The protein below binds the small molecule below.
Small molecule (SMILES): C[C@@H](C=O)NC(=O)[C@H](CO)NC(=O)CNC(=O)CN.C[C@@H](O)[C@H](NC(=O)[C@@H](N)CO)C(=O)N[C@@H](CO)C(=O)N[C@@H](CO)C(=O)NCC=O

Sequence of chain 1.D:
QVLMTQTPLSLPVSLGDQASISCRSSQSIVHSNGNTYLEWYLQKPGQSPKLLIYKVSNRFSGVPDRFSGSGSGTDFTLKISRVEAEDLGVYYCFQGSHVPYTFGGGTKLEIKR

Sequence of chain 1.A:
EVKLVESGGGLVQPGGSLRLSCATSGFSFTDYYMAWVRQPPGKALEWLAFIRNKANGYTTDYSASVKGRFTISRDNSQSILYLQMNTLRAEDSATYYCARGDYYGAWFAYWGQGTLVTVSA

Binding-site contacts:
Ligand atom C contacts residue ALA121 of chain 1.A at 3.7 Å (hydrophobic).
Ligand atom CA contacts residue GLN13 of chain 1.A at 4.3 Å.
Ligand atom C contacts residue GLN13 of chain 1.A at 4.0 Å.
Ligand atom CB contacts residue GLN13 of chain 1.A at 4.0 Å.
Ligand atom N contacts residue GLN13 of chain 1.A at 3.1 Å (h-bond).
Ligand atom C contacts residue GLN1 of chain 1.D at 3.6 Å.
Ligand atom C contacts residue GLN1 of chain 1.D at 1.3 Å.
Ligand atom OG contacts residue ALA121 of chain 1.A at 3.5 Å.
Ligand atom CB contacts residue GLN1 of chain 1.D at 3.7 Å.
Ligand atom OG contacts residue GLN1 of chain 1.D at 3.7 Å.
Ligand atom CA contacts residue GLN13 of chain 1.A at 3.4 Å.
Ligand atom CB contacts residue ALA121 of chain 1.A at 3.2 Å (hydrophobic).
Ligand atom O contacts residue GLN13 of chain 1.A at 4.1 Å.
Ligand atom O contacts residue GLN1 of chain 1.D at 2.2 Å (h-bond).
Ligand atom O contacts residue GLN1 of chain 1.D at 4.2 Å.
Ligand atom N contacts residue GLN13 of chain 1.A at 3.3 Å (h-bond).
Ligand atom CA contacts residue ALA121 of chain 1.A at 2.4 Å (hydrophobic).
Ligand atom N contacts residue ALA121 of chain 1.A at 1.3 Å.
Ligand atom CA contacts residue GLN13 of chain 1.A at 3.9 Å.
Ligand atom N contacts residue GLN1 of chain 1.D at 2.8 Å (h-bond).
Ligand atom C contacts residue GLN13 of chain 1.A at 4.2 Å.
Ligand atom O contacts residue ALA121 of chain 1.A at 4.4 Å.
Ligand atom OG contacts residue LEU3 of chain 1.D at 4.3 Å.
Ligand atom O contacts residue PRO100 of chain 1.D at 4.4 Å.
Ligand atom CG2 contacts residue GLN13 of chain 1.A at 3.0 Å.
Ligand atom N contacts residue ALA121 of chain 1.A at 4.5 Å.
Ligand atom CA contacts residue GLN1 of chain 1.D at 2.4 Å.